Sequence of chain 1.A:
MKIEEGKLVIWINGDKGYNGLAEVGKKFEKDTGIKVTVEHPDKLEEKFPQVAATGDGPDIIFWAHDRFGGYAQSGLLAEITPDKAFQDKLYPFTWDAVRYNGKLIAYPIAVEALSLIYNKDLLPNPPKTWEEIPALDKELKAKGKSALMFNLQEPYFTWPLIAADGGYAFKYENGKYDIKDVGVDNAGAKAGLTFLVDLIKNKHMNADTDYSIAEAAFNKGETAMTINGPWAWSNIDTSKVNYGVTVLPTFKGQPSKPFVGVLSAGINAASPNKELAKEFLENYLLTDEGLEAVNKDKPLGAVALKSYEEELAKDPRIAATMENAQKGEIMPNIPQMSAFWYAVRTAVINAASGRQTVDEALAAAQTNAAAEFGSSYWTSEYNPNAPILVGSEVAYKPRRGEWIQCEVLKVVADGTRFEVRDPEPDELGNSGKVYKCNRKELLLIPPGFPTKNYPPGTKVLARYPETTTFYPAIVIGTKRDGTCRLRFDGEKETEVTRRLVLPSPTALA

This small molecule binds to this protein.
Small molecule (SMILES): OC[C@H]1O[C@H](O[C@H]2[C@H](O)[C@@H](O)[C@@H](O)O[C@@H]2CO)[C@H](O)[C@@H](O)[C@@H]1O

Binding-site contacts:
Ligand atom O1 contacts residue ASN13 of chain 1.A at 3.5 Å (h-bond).
Ligand atom O2 contacts residue LYS16 of chain 1.A at 3.3 Å (salt-bridge).
Ligand atom O3 contacts residue GLU112 of chain 1.A at 3.8 Å.
Ligand atom C6 contacts residue TRP341 of chain 1.A at 3.9 Å (hydrophobic).
Ligand atom O3 contacts residue TRP341 of chain 1.A at 3.9 Å.
Ligand atom C3 contacts residue ARG67 of chain 1.A at 3.9 Å.
Ligand atom O2 contacts residue MET331 of chain 1.A at 3.9 Å.
Ligand atom C2 contacts residue GLU112 of chain 1.A at 3.6 Å.
Ligand atom O2 contacts residue ALA64 of chain 1.A at 3.1 Å.
Ligand atom O6 contacts residue PHE157 of chain 1.A at 3.9 Å.
Ligand atom O3 contacts residue TRP63 of chain 1.A at 3.0 Å (h-bond).
Ligand atom C1 contacts residue LYS16 of chain 1.A at 4.0 Å.
Ligand atom O1 contacts residue LYS16 of chain 1.A at 3.2 Å (salt-bridge).
Ligand atom C4 contacts residue TYR156 of chain 1.A at 4.0 Å (hydrophobic).
Ligand atom C1 contacts residue ASP15 of chain 1.A at 3.9 Å.
Ligand atom C1 contacts residue TYR156 of chain 1.A at 3.6 Å (hydrophobic).
Ligand atom O3 contacts residue ALA64 of chain 1.A at 3.2 Å.
Ligand atom O6 contacts residue TYR156 of chain 1.A at 3.1 Å (h-bond).
Ligand atom O6 contacts residue GLU154 of chain 1.A at 2.9 Å (salt-bridge).
Ligand atom C1 contacts residue TRP231 of chain 1.A at 3.5 Å (hydrophobic).
Ligand atom O5 contacts residue TRP231 of chain 1.A at 3.9 Å.
Ligand atom O2 contacts residue TRP63 of chain 1.A at 3.6 Å.
Ligand atom O2 contacts residue ASP66 of chain 1.A at 2.9 Å (salt-bridge).
Ligand atom C2 contacts residue TRP231 of chain 1.A at 3.7 Å (hydrophobic).
Ligand atom C2 contacts residue ASP66 of chain 1.A at 3.5 Å.
Ligand atom C3 contacts residue TRP63 of chain 1.A at 3.5 Å (hydrophobic).
Ligand atom O3 contacts residue ARG67 of chain 1.A at 2.9 Å (salt-bridge).
Ligand atom C6 contacts residue PRO155 of chain 1.A at 3.8 Å (hydrophobic).
Ligand atom C4 contacts residue TRP341 of chain 1.A at 3.7 Å (hydrophobic).
Ligand atom C6 contacts residue GLU154 of chain 1.A at 3.4 Å.
Ligand atom O1 contacts residue ASP15 of chain 1.A at 3.1 Å (salt-bridge).
Ligand atom O3 contacts residue ASP66 of chain 1.A at 2.8 Å (salt-bridge).
Ligand atom O4 contacts residue ARG67 of chain 1.A at 3.0 Å (salt-bridge).
Ligand atom C3 contacts residue ASP66 of chain 1.A at 3.7 Å.
Ligand atom O2 contacts residue GLU112 of chain 1.A at 2.5 Å (salt-bridge).
Ligand atom O2 contacts residue TRP231 of chain 1.A at 3.7 Å.
Ligand atom O4 contacts residue TRP341 of chain 1.A at 4.0 Å.
Ligand atom O6 contacts residue PRO155 of chain 1.A at 3.5 Å.
Ligand atom C6 contacts residue TYR156 of chain 1.A at 4.0 Å (hydrophobic).
Ligand atom O5 contacts residue TYR156 of chain 1.A at 3.0 Å.